Sequence of chain 1.E:
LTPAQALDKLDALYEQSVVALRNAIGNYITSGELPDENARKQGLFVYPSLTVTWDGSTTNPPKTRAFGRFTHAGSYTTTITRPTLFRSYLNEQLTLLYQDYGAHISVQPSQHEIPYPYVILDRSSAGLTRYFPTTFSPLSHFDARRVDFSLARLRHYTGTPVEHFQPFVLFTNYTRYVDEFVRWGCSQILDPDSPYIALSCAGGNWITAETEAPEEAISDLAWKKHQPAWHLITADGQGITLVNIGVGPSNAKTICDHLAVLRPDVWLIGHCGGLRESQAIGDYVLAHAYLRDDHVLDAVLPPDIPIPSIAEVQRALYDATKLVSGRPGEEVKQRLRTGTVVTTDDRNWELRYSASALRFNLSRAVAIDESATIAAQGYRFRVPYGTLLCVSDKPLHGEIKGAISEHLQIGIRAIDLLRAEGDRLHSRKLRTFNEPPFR

Sequence of chain 1.F:
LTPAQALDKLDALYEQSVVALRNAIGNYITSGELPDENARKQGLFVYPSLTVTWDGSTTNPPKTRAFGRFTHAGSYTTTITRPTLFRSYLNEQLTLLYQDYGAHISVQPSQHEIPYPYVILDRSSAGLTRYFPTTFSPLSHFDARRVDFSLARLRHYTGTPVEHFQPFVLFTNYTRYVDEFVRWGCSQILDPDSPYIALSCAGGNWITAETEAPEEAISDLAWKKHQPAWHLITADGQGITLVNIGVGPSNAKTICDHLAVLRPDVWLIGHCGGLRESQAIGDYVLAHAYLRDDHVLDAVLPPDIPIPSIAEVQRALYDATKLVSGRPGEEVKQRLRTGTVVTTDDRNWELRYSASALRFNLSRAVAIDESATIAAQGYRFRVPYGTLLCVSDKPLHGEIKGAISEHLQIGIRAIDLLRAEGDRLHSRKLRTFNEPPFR

The protein below binds the small molecule below.
Small molecule (SMILES): Nc1ncnc2c([C@@H]3O[C@H](COP(=O)(O)O)[C@@H](O)[C@H]3O)n[nH]c12

Binding-site contacts:
Ligand atom N8 contacts residue CYS306 of chain 1.F at 3.6 Å.
Ligand atom N8 contacts residue LYS436 of chain 1.F at 3.1 Å (salt-bridge).
Ligand atom C2' contacts residue GLU405 of chain 1.F at 3.6 Å.
Ligand atom O1P contacts residue ARG381 of chain 1.F at 2.9 Å (salt-bridge).
Ligand atom C3' contacts residue GLU405 of chain 1.F at 3.7 Å.
Ligand atom N6 contacts residue ARG381 of chain 1.F at 3.8 Å.
Ligand atom N3 contacts residue ASP403 of chain 1.F at 3.8 Å.
Ligand atom O3P contacts residue ARG381 of chain 1.F at 3.1 Å (salt-bridge).
Ligand atom N6 contacts residue PRO430 of chain 1.F at 3.3 Å.
Ligand atom O2' contacts residue ASP403 of chain 1.F at 3.4 Å.
Ligand atom O3P contacts residue LYS436 of chain 1.F at 2.8 Å (salt-bridge).
Ligand atom O3' contacts residue GLU405 of chain 1.F at 2.7 Å (salt-bridge).
Ligand atom C5 contacts residue GLY307 of chain 1.F at 3.8 Å.
Ligand atom O2' contacts residue ASN205 of chain 1.F at 2.9 Å (h-bond).
Ligand atom N6 contacts residue GLU384 of chain 1.F at 3.8 Å.
Ligand atom N8 contacts residue ASP428 of chain 1.F at 3.6 Å.
Ligand atom N1 contacts residue TRP383 of chain 1.F at 2.9 Å (h-bond).
Ligand atom N7 contacts residue LYS436 of chain 1.F at 3.6 Å.
Ligand atom O2P contacts residue HIS188 of chain 1.E at 2.8 Å (h-bond).
Ligand atom O4' contacts residue LYS436 of chain 1.F at 3.3 Å (salt-bridge).
Ligand atom N1 contacts residue ARG381 of chain 1.F at 3.3 Å (salt-bridge).
Ligand atom C2 contacts residue TRP383 of chain 1.F at 3.6 Å (hydrophobic).
Ligand atom C4 contacts residue ILE402 of chain 1.F at 3.7 Å (hydrophobic).
Ligand atom N3 contacts residue MSE404 of chain 1.F at 3.7 Å.
Ligand atom O2' contacts residue HIS305 of chain 1.F at 3.8 Å.
Ligand atom O1P contacts residue TYR189 of chain 1.E at 2.6 Å (h-bond).
Ligand atom P contacts residue ARG381 of chain 1.F at 3.6 Å.
Ligand atom O2' contacts residue GLU405 of chain 1.F at 2.5 Å (salt-bridge).
Ligand atom C1' contacts residue HIS305 of chain 1.F at 3.7 Å.
Ligand atom O3' contacts residue VAL280 of chain 1.F at 3.7 Å.
Ligand atom N7 contacts residue CYS306 of chain 1.F at 3.5 Å.
Ligand atom N7 contacts residue GLY307 of chain 1.F at 3.4 Å (h-bond).
Ligand atom N7 contacts residue ASP428 of chain 1.F at 2.7 Å (salt-bridge).
Ligand atom O3' contacts residue ASN205 of chain 1.F at 3.3 Å (h-bond).
Ligand atom N6 contacts residue ASP428 of chain 1.F at 3.0 Å (salt-bridge).
Ligand atom C2' contacts residue ASN205 of chain 1.F at 3.7 Å.
Ligand atom C2' contacts residue MSE404 of chain 1.F at 3.5 Å.
Ligand atom C6 contacts residue ARG381 of chain 1.F at 3.5 Å.
Ligand atom O2' contacts residue MSE404 of chain 1.F at 3.0 Å (h-bond).
Ligand atom C5' contacts residue ARG381 of chain 1.F at 3.7 Å.